Binding-site contacts:
Ligand atom O2G contacts residue MG1 of chain 1.G at 2.0 Å.
Ligand atom O6 contacts residue ASN292 of chain 1.C at 3.3 Å (h-bond).
Ligand atom O1B contacts residue SER51 of chain 1.C at 2.4 Å (h-bond).
Ligand atom PG contacts residue MG1 of chain 1.G at 2.6 Å.
Ligand atom O1A contacts residue THR55 of chain 1.C at 2.8 Å (h-bond).
Ligand atom O1B contacts residue GLY52 of chain 1.C at 2.3 Å (h-bond).
Ligand atom O1A contacts residue SER54 of chain 1.C at 3.2 Å.
Ligand atom N1 contacts residue VAL367 of chain 1.C at 3.5 Å.
Ligand atom PB contacts residue MG1 of chain 1.G at 3.2 Å.
Ligand atom O3' contacts residue ARG201 of chain 1.C at 3.2 Å.
Ligand atom O2' contacts residue ARG199 of chain 1.C at 3.3 Å.
Ligand atom O1B contacts residue GLU50 of chain 1.C at 3.1 Å.
Ligand atom O3G contacts residue LYS53 of chain 1.C at 3.4 Å.
Ligand atom O2G contacts residue SER54 of chain 1.C at 3.2 Å (h-bond).
Ligand atom O3G contacts residue VAL224 of chain 1.C at 3.3 Å (h-bond).
Ligand atom O3B contacts residue MG1 of chain 1.G at 3.3 Å.
Ligand atom O3G contacts residue GLY226 of chain 1.C at 3.2 Å (h-bond).
Ligand atom O2B contacts residue MG1 of chain 1.G at 2.3 Å.
Ligand atom O2' contacts residue LEU198 of chain 1.C at 3.2 Å (h-bond).
Ligand atom O6 contacts residue LYS293 of chain 1.C at 3.3 Å.
Ligand atom O4' contacts residue LYS293 of chain 1.C at 3.5 Å (salt-bridge).
Ligand atom O3G contacts residue THR204 of chain 1.C at 2.7 Å (h-bond).
Ligand atom O3G contacts residue MG1 of chain 1.G at 2.5 Å.
Ligand atom O3' contacts residue ARG199 of chain 1.C at 3.0 Å (salt-bridge).
Ligand atom O2G contacts residue THR204 of chain 1.C at 2.9 Å (h-bond).
Ligand atom C2' contacts residue THR55 of chain 1.C at 3.5 Å.
Ligand atom N1 contacts residue ASP295 of chain 1.C at 2.8 Å (salt-bridge).
Ligand atom O3B contacts residue GLU50 of chain 1.C at 2.9 Å (salt-bridge).
Ligand atom N7 contacts residue ASN292 of chain 1.C at 3.2 Å (h-bond).
Ligand atom PG contacts residue THR204 of chain 1.C at 3.4 Å.
Ligand atom O6 contacts residue ASP295 of chain 1.C at 3.5 Å (salt-bridge).
Ligand atom O6 contacts residue ALA366 of chain 1.C at 3.3 Å (h-bond).
Ligand atom C2 contacts residue ASP295 of chain 1.C at 3.2 Å.
Ligand atom O2B contacts residue SER54 of chain 1.C at 2.7 Å (h-bond).
Ligand atom N2 contacts residue ASP295 of chain 1.C at 2.8 Å (salt-bridge).
Ligand atom O4' contacts residue ASP173 of chain 1.C at 3.4 Å.
Ligand atom N2 contacts residue LEU296 of chain 1.C at 3.3 Å.
Ligand atom O1B contacts residue LYS53 of chain 1.C at 3.2 Å (salt-bridge).
Ligand atom O1A contacts residue GLY52 of chain 1.C at 3.3 Å (h-bond).
Ligand atom O2B contacts residue LYS53 of chain 1.C at 3.2 Å.

The small molecule below binds the protein below.
Small molecule (SMILES): Nc1nc2c(ncn2[C@@H]2O[C@H](CO[P](=O)(O)O[P](=O)(O)OP(O)(O)=S)[C@@H](O)[C@H]2O)c(=O)[nH]1

Sequence of chain 1.C:
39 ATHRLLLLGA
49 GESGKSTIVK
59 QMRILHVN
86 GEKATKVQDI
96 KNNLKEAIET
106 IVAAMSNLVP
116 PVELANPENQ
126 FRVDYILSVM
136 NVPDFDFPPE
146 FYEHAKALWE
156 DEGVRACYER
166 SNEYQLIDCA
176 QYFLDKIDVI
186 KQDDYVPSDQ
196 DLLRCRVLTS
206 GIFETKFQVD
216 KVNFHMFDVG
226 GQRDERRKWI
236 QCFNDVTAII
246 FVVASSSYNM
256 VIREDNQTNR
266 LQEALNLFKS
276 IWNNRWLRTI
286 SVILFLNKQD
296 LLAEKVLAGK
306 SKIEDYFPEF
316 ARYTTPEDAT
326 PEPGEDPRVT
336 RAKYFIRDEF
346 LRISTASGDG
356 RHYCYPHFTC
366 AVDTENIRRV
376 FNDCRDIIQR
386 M